A protein and the small-molecule ligand that binds it are described below.
Small molecule (SMILES): Oc1cccc2nc(CCc3cccc(Cl)c3)[nH]c12

Binding-site contacts:
Ligand atom C3 contacts residue LEU131 of chain 3.B at 3.8 Å (hydrophobic).
Ligand atom C5 contacts residue GLU134 of chain 3.B at 3.9 Å.
Ligand atom C7 contacts residue ASP72 of chain 1.B at 3.6 Å.
Ligand atom C5 contacts residue MET74 of chain 1.B at 4.0 Å (hydrophobic).
Ligand atom O contacts residue MET74 of chain 1.B at 3.1 Å.
Ligand atom C contacts residue ASN106 of chain 1.B at 3.2 Å.
Ligand atom C5 contacts residue LEU73 of chain 1.B at 3.7 Å (hydrophobic).
Ligand atom O contacts residue ASN106 of chain 1.B at 2.7 Å (h-bond).
Ligand atom C contacts residue LEU73 of chain 1.B at 3.6 Å (hydrophobic).
Ligand atom N contacts residue GLU134 of chain 3.B at 2.8 Å (salt-bridge).
Ligand atom C2 contacts residue VAL135 of chain 3.B at 3.5 Å (hydrophobic).
Ligand atom O contacts residue LEU109 of chain 1.B at 4.0 Å.
Ligand atom CL contacts residue PRO8 of chain 1.B at 3.7 Å.
Ligand atom C4 contacts residue MET74 of chain 1.B at 4.0 Å (hydrophobic).
Ligand atom C2 contacts residue LEU102 of chain 1.B at 3.6 Å (hydrophobic).
Ligand atom C2 contacts residue LEU131 of chain 3.B at 4.0 Å (hydrophobic).
Ligand atom C1 contacts residue LEU109 of chain 1.B at 3.6 Å (hydrophobic).
Ligand atom C1 contacts residue MET105 of chain 1.B at 4.0 Å (hydrophobic).
Ligand atom N1 contacts residue LEU73 of chain 1.B at 3.4 Å.
Ligand atom O contacts residue LEU73 of chain 1.B at 3.6 Å.
Ligand atom C6 contacts residue HIS138 of chain 3.B at 3.7 Å.
Ligand atom C4 contacts residue GLU134 of chain 3.B at 3.6 Å.
Ligand atom C14 contacts residue LEU73 of chain 1.B at 3.6 Å (hydrophobic).
Ligand atom N1 contacts residue MET74 of chain 1.B at 3.0 Å (h-bond).
Ligand atom C14 contacts residue MET74 of chain 1.B at 3.6 Å (hydrophobic).
Ligand atom C6 contacts residue LEU73 of chain 1.B at 4.0 Å (hydrophobic).
Ligand atom C1 contacts residue ASN106 of chain 1.B at 3.1 Å.
Ligand atom C11 contacts residue THR10 of chain 1.B at 4.0 Å.
Ligand atom C11 contacts residue ALA37 of chain 1.B at 3.9 Å (hydrophobic).
Ligand atom C13 contacts residue ALA37 of chain 1.B at 3.9 Å (hydrophobic).
Ligand atom C13 contacts residue PHE70 of chain 1.B at 3.8 Å (hydrophobic).
Ligand atom C12 contacts residue ALA37 of chain 1.B at 3.7 Å (hydrophobic).
Ligand atom C contacts residue MET74 of chain 1.B at 3.6 Å (hydrophobic).
Ligand atom C3 contacts residue VAL135 of chain 3.B at 3.8 Å (hydrophobic).
Ligand atom C3 contacts residue GLU134 of chain 3.B at 3.9 Å.
Ligand atom CL contacts residue GLY9 of chain 1.B at 3.3 Å.
Ligand atom C3 contacts residue LEU102 of chain 1.B at 3.6 Å (hydrophobic).
Ligand atom CL contacts residue PHE70 of chain 1.B at 3.9 Å.
Ligand atom C2 contacts residue MET105 of chain 1.B at 3.6 Å (hydrophobic).
Ligand atom O contacts residue ALA75 of chain 1.B at 3.0 Å (h-bond).

Sequence of chain 1.B:
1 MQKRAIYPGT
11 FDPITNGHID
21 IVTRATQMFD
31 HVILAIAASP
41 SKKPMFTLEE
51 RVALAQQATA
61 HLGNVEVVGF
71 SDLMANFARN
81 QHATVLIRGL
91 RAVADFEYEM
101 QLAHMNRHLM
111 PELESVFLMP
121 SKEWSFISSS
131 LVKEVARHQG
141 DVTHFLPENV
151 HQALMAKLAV

Sequence of chain 3.B:
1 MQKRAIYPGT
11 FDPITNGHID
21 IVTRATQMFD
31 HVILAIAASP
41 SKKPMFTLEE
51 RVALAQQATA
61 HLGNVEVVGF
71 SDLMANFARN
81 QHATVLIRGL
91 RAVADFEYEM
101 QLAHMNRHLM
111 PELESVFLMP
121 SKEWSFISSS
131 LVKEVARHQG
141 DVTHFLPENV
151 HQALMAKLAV